The protein below binds the small molecule below.
Small molecule (SMILES): CC(=O)N[C@@H]1[C@@H](O)[C@H](O)[C@@H](CO)O[C@H]1O

Sequence of chain 1.C:
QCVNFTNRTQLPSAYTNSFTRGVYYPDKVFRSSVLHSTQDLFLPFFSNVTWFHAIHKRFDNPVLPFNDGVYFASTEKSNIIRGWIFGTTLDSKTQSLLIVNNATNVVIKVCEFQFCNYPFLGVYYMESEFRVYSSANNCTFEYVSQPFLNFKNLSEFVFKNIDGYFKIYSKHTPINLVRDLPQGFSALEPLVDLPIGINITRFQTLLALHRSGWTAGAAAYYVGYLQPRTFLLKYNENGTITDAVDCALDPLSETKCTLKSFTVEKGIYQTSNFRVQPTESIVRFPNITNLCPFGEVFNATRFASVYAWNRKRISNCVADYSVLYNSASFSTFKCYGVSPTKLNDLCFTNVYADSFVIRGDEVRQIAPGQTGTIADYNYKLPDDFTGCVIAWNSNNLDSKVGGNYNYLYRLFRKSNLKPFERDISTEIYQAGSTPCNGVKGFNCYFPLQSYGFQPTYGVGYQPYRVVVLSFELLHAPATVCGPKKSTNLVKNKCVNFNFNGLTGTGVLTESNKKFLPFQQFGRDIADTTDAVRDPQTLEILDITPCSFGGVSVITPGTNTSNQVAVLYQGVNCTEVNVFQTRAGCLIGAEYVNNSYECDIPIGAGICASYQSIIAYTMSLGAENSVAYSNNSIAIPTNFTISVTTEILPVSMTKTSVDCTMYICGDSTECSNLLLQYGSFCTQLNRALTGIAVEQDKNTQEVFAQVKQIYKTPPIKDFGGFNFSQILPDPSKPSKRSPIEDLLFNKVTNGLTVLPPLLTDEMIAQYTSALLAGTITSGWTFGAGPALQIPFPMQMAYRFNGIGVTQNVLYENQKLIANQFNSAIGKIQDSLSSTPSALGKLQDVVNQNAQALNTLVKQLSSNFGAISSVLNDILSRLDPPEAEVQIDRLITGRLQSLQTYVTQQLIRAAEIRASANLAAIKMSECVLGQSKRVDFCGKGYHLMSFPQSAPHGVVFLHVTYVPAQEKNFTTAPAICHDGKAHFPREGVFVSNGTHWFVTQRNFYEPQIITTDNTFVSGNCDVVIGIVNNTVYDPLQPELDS

Sequence of chain 1.B:
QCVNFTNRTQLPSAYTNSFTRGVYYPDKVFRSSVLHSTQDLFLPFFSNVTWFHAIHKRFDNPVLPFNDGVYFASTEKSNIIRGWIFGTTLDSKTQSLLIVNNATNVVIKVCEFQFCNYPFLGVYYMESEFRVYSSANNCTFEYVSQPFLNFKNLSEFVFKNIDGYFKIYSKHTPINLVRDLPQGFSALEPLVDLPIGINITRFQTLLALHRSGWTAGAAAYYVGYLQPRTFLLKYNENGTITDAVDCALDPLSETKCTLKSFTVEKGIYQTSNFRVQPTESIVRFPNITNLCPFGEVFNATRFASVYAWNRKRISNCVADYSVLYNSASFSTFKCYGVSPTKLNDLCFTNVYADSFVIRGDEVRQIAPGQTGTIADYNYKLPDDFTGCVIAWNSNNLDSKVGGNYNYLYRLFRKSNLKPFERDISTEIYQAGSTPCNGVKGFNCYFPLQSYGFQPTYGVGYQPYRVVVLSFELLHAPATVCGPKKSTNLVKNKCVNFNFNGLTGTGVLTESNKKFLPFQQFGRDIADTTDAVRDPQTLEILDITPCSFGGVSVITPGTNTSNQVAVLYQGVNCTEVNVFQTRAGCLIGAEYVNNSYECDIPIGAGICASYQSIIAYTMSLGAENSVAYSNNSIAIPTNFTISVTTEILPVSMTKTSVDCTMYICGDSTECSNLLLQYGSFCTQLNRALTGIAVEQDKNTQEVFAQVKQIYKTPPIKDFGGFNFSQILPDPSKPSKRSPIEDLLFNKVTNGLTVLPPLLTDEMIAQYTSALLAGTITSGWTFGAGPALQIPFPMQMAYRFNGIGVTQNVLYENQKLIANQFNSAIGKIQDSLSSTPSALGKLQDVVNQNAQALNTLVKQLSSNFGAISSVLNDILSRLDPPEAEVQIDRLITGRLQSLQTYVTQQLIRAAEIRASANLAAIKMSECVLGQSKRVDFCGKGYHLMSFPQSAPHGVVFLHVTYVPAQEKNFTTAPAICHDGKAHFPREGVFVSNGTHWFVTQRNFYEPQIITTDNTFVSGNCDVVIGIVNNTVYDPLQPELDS

Binding-site contacts:
Ligand atom O6 contacts residue ASN234 of chain 1.C at 4.5 Å.
Ligand atom O7 contacts residue LEU461 of chain 1.B at 4.5 Å.
Ligand atom N2 contacts residue ASN234 of chain 1.C at 2.9 Å (h-bond).
Ligand atom C1 contacts residue THR236 of chain 1.C at 4.4 Å.
Ligand atom C7 contacts residue ASN234 of chain 1.C at 3.2 Å.
Ligand atom C8 contacts residue GLU465 of chain 1.B at 3.5 Å.
Ligand atom O7 contacts residue ASN234 of chain 1.C at 3.1 Å (h-bond).
Ligand atom O6 contacts residue THR108 of chain 1.C at 4.3 Å.
Ligand atom O7 contacts residue GLU465 of chain 1.B at 3.1 Å (salt-bridge).
Ligand atom C4 contacts residue ASN234 of chain 1.C at 4.2 Å.
Ligand atom C8 contacts residue ASN234 of chain 1.C at 4.2 Å.
Ligand atom C7 contacts residue GLU465 of chain 1.B at 3.8 Å.
Ligand atom C8 contacts residue LYS462 of chain 1.B at 3.7 Å.
Ligand atom C1 contacts residue ASN234 of chain 1.C at 1.4 Å.
Ligand atom C5 contacts residue ASN234 of chain 1.C at 3.7 Å.
Ligand atom C2 contacts residue ASN234 of chain 1.C at 2.4 Å.
Ligand atom O5 contacts residue ASN234 of chain 1.C at 2.3 Å (h-bond).
Ligand atom C3 contacts residue ASN234 of chain 1.C at 3.8 Å.